This protein binds this small molecule.
Small molecule (SMILES): O=C1Nc2ccc(Cl)cc2[C@@](C#CC2CC2)(C(F)(F)F)O1

Binding-site contacts:
Ligand atom C2 contacts residue LYS101 of chain 2.A at 3.9 Å.
Ligand atom C12 contacts residue LEU234 of chain 2.A at 3.6 Å (hydrophobic).
Ligand atom F3 contacts residue VAL106 of chain 2.A at 3.5 Å.
Ligand atom C10 contacts residue TYR181 of chain 2.A at 3.4 Å (hydrophobic).
Ligand atom N contacts residue LEU100 of chain 2.A at 3.9 Å.
Ligand atom C3 contacts residue PRO236 of chain 2.A at 3.6 Å (hydrophobic).
Ligand atom CL contacts residue HIS235 of chain 2.A at 4.0 Å.
Ligand atom F1 contacts residue VAL179 of chain 2.A at 3.0 Å.
Ligand atom F3 contacts residue GLY190 of chain 2.A at 3.9 Å.
Ligand atom O1 contacts residue LEU100 of chain 2.A at 3.7 Å.
Ligand atom F1 contacts residue TYR188 of chain 2.A at 3.5 Å.
Ligand atom C10 contacts residue TYR188 of chain 2.A at 4.0 Å (hydrophobic).
Ligand atom C8 contacts residue LEU100 of chain 2.A at 3.9 Å (hydrophobic).
Ligand atom F3 contacts residue VAL189 of chain 2.A at 3.9 Å.
Ligand atom C4 contacts residue TYR318 of chain 2.A at 3.9 Å (hydrophobic).
Ligand atom CL contacts residue LEU234 of chain 2.A at 3.4 Å.
Ligand atom C3 contacts residue TYR318 of chain 2.A at 3.3 Å (hydrophobic).
Ligand atom C13 contacts residue VAL179 of chain 2.A at 3.8 Å (hydrophobic).
Ligand atom CL contacts residue VAL106 of chain 2.A at 3.8 Å.
Ligand atom C1 contacts residue LYS101 of chain 2.A at 3.8 Å.
Ligand atom C5 contacts residue VAL106 of chain 2.A at 3.9 Å (hydrophobic).
Ligand atom F2 contacts residue GLY190 of chain 2.A at 3.4 Å.
Ligand atom N contacts residue LYS103 of chain 2.A at 3.6 Å.
Ligand atom C12 contacts residue TRP229 of chain 2.A at 3.5 Å (hydrophobic).
Ligand atom O1 contacts residue LYS101 of chain 2.A at 3.4 Å (salt-bridge).
Ligand atom F3 contacts residue TYR188 of chain 2.A at 3.4 Å.
Ligand atom CL contacts residue PHE227 of chain 2.A at 3.4 Å.
Ligand atom C9 contacts residue TYR188 of chain 2.A at 4.0 Å (hydrophobic).
Ligand atom C2 contacts residue TYR318 of chain 2.A at 3.7 Å (hydrophobic).
Ligand atom O2 contacts residue LEU100 of chain 2.A at 3.3 Å.
Ligand atom C4 contacts residue VAL106 of chain 2.A at 4.0 Å (hydrophobic).
Ligand atom N contacts residue LYS101 of chain 2.A at 2.8 Å (salt-bridge).
Ligand atom F1 contacts residue TYR181 of chain 2.A at 4.0 Å.
Ligand atom F2 contacts residue VAL179 of chain 2.A at 3.4 Å.
Ligand atom C11 contacts residue TRP229 of chain 2.A at 3.4 Å (hydrophobic).
Ligand atom C11 contacts residue TYR181 of chain 2.A at 3.8 Å (hydrophobic).
Ligand atom C14 contacts residue LEU100 of chain 2.A at 3.6 Å (hydrophobic).
Ligand atom F2 contacts residue LYS103 of chain 2.A at 3.8 Å.
Ligand atom C14 contacts residue LYS101 of chain 2.A at 3.6 Å.
Ligand atom C3 contacts residue HIS235 of chain 2.A at 3.2 Å.

Sequence of chain 2.A:
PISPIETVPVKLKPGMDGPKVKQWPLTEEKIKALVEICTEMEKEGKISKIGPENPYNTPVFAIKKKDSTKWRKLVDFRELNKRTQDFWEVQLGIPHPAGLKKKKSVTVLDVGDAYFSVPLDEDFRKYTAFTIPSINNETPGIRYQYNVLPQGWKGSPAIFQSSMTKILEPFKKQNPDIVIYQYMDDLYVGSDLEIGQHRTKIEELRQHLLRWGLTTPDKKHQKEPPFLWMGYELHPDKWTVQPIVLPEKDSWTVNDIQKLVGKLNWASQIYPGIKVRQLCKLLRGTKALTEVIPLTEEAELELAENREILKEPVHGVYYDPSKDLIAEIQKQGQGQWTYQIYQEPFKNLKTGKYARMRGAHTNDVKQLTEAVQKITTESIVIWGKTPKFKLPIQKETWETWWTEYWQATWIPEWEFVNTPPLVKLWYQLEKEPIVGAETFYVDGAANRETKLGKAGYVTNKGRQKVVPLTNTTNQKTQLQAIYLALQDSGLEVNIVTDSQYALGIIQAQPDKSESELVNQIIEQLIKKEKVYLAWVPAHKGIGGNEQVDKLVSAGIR